Sequence of chain 1.D:
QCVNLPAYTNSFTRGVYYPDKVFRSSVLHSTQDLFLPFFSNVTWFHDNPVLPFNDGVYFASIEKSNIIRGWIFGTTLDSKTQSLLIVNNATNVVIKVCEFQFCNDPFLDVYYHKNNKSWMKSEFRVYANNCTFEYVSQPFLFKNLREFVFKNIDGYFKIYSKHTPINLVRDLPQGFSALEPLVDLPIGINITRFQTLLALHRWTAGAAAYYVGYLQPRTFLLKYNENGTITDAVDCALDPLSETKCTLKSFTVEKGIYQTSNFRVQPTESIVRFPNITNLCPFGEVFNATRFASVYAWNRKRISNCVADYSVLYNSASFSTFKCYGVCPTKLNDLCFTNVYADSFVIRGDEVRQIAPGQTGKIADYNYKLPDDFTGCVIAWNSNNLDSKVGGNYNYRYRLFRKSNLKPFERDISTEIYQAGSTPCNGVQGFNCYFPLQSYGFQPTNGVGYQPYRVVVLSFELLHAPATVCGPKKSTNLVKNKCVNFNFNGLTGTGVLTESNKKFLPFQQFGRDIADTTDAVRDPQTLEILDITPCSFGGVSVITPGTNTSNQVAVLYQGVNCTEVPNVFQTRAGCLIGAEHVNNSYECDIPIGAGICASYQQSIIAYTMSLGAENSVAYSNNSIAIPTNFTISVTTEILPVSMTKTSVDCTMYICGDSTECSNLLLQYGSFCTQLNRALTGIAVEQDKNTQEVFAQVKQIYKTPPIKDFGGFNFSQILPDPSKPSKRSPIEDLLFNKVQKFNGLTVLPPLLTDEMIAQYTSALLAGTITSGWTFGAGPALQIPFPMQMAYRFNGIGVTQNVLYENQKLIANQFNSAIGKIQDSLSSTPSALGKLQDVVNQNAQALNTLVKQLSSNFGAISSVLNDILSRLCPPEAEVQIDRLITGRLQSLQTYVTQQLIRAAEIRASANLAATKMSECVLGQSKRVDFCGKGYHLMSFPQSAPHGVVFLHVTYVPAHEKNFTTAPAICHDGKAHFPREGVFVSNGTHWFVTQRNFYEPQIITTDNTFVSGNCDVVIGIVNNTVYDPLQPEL

This protein binds this small molecule.
Small molecule (SMILES): CC(=O)N[C@@H]1[C@@H](O)[C@H](O)[C@@H](CO)O[C@H]1O

Binding-site contacts:
Ligand atom C8 contacts residue ASN234 of chain 1.D at 4.0 Å.
Ligand atom C2 contacts residue ASN234 of chain 1.D at 2.5 Å.
Ligand atom C7 contacts residue ASN234 of chain 1.D at 3.2 Å.
Ligand atom C1 contacts residue ASN234 of chain 1.D at 1.5 Å.
Ligand atom C5 contacts residue ASN234 of chain 1.D at 3.7 Å.
Ligand atom C4 contacts residue ASN234 of chain 1.D at 4.3 Å.
Ligand atom O6 contacts residue THR236 of chain 1.D at 4.4 Å.
Ligand atom O5 contacts residue ASN234 of chain 1.D at 2.4 Å (h-bond).
Ligand atom O7 contacts residue ASN234 of chain 1.D at 3.1 Å (h-bond).
Ligand atom C3 contacts residue ASN234 of chain 1.D at 3.8 Å.
Ligand atom N2 contacts residue ASN234 of chain 1.D at 2.9 Å (h-bond).